This protein binds this small molecule.
Small molecule (SMILES): COc1ccc([C@@H]2CNC(=O)C2)cc1OC1CCCC1

Binding-site contacts:
Ligand atom C12 contacts residue PHE294 of chain 1.C at 3.8 Å (hydrophobic).
Ligand atom C4 contacts residue ILE258 of chain 1.C at 3.8 Å (hydrophobic).
Ligand atom O1 contacts residue MET195 of chain 1.C at 3.8 Å.
Ligand atom C8 contacts residue ILE258 of chain 1.C at 3.9 Å (hydrophobic).
Ligand atom C13 contacts residue SER290 of chain 1.C at 4.1 Å.
Ligand atom C10 contacts residue ASN243 of chain 1.C at 4.0 Å.
Ligand atom C6 contacts residue PHE294 of chain 1.C at 3.7 Å (hydrophobic).
Ligand atom O3 contacts residue GLN291 of chain 1.C at 3.5 Å (h-bond).
Ligand atom O2 contacts residue ILE258 of chain 1.C at 3.6 Å.
Ligand atom C15 contacts residue PHE262 of chain 1.C at 3.9 Å (hydrophobic).
Ligand atom C13 contacts residue PHE294 of chain 1.C at 4.1 Å (hydrophobic).
Ligand atom O2 contacts residue PHE294 of chain 1.C at 4.1 Å.
Ligand atom C7 contacts residue ILE258 of chain 1.C at 4.0 Å (hydrophobic).
Ligand atom C15 contacts residue GLN291 of chain 1.C at 3.9 Å.
Ligand atom C16 contacts residue TRP254 of chain 1.C at 4.1 Å (hydrophobic).
Ligand atom O3 contacts residue PHE294 of chain 1.C at 3.6 Å.
Ligand atom C16 contacts residue GLN291 of chain 1.C at 3.8 Å.
Ligand atom C14 contacts residue MET259 of chain 1.C at 4.0 Å (hydrophobic).
Ligand atom C10 contacts residue TYR81 of chain 1.C at 3.4 Å (hydrophobic).
Ligand atom C9 contacts residue TYR81 of chain 1.C at 3.8 Å (hydrophobic).
Ligand atom C5 contacts residue PHE294 of chain 1.C at 4.1 Å (hydrophobic).
Ligand atom C16 contacts residue ASN243 of chain 1.C at 4.0 Å.
Ligand atom C9 contacts residue ASN243 of chain 1.C at 3.5 Å.
Ligand atom O2 contacts residue GLN291 of chain 1.C at 3.2 Å (h-bond).
Ligand atom C14 contacts residue GLN291 of chain 1.C at 3.8 Å.
Ligand atom C9 contacts residue PHE294 of chain 1.C at 4.2 Å (hydrophobic).
Ligand atom C15 contacts residue MET259 of chain 1.C at 4.0 Å (hydrophobic).
Ligand atom C15 contacts residue ILE258 of chain 1.C at 4.1 Å (hydrophobic).
Ligand atom C16 contacts residue TYR251 of chain 1.C at 4.1 Å (hydrophobic).
Ligand atom C4 contacts residue HIS82 of chain 1.C at 3.8 Å.
Ligand atom C7 contacts residue PHE294 of chain 1.C at 3.5 Å (hydrophobic).
Ligand atom C8 contacts residue PHE294 of chain 1.C at 3.7 Å (hydrophobic).
Ligand atom C13 contacts residue MET279 of chain 1.C at 3.4 Å (hydrophobic).
Ligand atom C14 contacts residue MET279 of chain 1.C at 3.9 Å (hydrophobic).
Ligand atom N1 contacts residue HIS82 of chain 1.C at 4.2 Å.
Ligand atom C6 contacts residue ILE258 of chain 1.C at 4.1 Å (hydrophobic).
Ligand atom C2 contacts residue LEU241 of chain 1.C at 4.2 Å (hydrophobic).
Ligand atom C16 contacts residue ILE258 of chain 1.C at 4.0 Å (hydrophobic).
Ligand atom C16 contacts residue THR255 of chain 1.C at 3.6 Å.
Ligand atom C14 contacts residue SER290 of chain 1.C at 4.0 Å.

Sequence of chain 1.C:
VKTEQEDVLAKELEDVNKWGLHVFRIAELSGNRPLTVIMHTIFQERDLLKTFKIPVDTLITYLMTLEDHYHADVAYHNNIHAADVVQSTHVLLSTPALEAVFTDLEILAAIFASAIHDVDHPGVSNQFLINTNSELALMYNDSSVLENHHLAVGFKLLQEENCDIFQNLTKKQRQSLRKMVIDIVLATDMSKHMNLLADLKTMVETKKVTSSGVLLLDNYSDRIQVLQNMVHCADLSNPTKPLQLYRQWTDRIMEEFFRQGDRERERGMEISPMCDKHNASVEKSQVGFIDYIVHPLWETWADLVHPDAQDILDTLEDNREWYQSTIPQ